Sequence of chain 1.C:
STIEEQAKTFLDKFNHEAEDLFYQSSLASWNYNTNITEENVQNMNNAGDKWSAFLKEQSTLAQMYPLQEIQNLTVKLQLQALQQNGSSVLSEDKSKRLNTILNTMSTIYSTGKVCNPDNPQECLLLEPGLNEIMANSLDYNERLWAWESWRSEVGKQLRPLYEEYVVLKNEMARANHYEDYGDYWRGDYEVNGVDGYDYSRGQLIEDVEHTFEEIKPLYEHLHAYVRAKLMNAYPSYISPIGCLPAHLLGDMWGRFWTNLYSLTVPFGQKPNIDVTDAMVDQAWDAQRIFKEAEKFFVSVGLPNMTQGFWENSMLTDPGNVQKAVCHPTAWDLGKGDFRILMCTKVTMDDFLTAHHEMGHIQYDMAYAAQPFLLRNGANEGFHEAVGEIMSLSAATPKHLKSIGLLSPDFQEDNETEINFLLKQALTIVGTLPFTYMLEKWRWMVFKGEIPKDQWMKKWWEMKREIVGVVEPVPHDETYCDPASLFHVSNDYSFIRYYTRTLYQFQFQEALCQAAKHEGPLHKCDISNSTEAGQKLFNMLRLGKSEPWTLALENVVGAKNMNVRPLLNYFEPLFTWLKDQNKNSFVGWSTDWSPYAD

The protein below binds the small molecule below.
Small molecule (SMILES): CC(=O)N[C@@H]1[C@@H](O)[C@H](O)[C@@H](CO)O[C@H]1O

Binding-site contacts:
Ligand atom N2 contacts residue GLN322 of chain 1.C at 4.2 Å.
Ligand atom C1 contacts residue THR37 of chain 1.C at 4.2 Å.
Ligand atom C1 contacts residue ASN35 of chain 1.C at 1.4 Å.
Ligand atom C1 contacts residue ASN40 of chain 1.C at 4.0 Å.
Ligand atom C8 contacts residue GLN322 of chain 1.C at 4.2 Å.
Ligand atom C5 contacts residue THR37 of chain 1.C at 3.8 Å.
Ligand atom C6 contacts residue GLU39 of chain 1.C at 3.7 Å.
Ligand atom O5 contacts residue THR37 of chain 1.C at 3.2 Å (h-bond).
Ligand atom C4 contacts residue ASN35 of chain 1.C at 4.2 Å.
Ligand atom O6 contacts residue ASN40 of chain 1.C at 4.3 Å.
Ligand atom N2 contacts residue ASN35 of chain 1.C at 2.8 Å (h-bond).
Ligand atom C4 contacts residue GLU39 of chain 1.C at 4.4 Å.
Ligand atom O7 contacts residue ASN35 of chain 1.C at 4.2 Å.
Ligand atom O5 contacts residue ASN35 of chain 1.C at 2.4 Å (h-bond).
Ligand atom O6 contacts residue GLU39 of chain 1.C at 3.0 Å (salt-bridge).
Ligand atom O5 contacts residue ASN40 of chain 1.C at 3.7 Å.
Ligand atom C7 contacts residue ASN35 of chain 1.C at 3.7 Å.
Ligand atom C2 contacts residue ASN35 of chain 1.C at 2.4 Å.
Ligand atom C5 contacts residue ASN35 of chain 1.C at 3.7 Å.
Ligand atom C6 contacts residue THR37 of chain 1.C at 3.4 Å.
Ligand atom C3 contacts residue ASN35 of chain 1.C at 3.8 Å.
Ligand atom O6 contacts residue THR37 of chain 1.C at 2.6 Å (h-bond).